Sequence of chain 1.C:
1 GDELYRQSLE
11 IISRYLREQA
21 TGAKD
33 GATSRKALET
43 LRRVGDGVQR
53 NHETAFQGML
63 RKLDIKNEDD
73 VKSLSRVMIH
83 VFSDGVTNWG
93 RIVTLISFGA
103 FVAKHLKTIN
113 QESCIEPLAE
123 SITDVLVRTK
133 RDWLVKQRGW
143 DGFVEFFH

Binding-site contacts:
Ligand atom C33 contacts residue ARG93 of chain 1.C at 4.0 Å.
Ligand atom C05 contacts residue PHE100 of chain 1.C at 3.7 Å (hydrophobic).
Ligand atom C29 contacts residue THR96 of chain 1.C at 3.7 Å.
Ligand atom C09 contacts residue THR96 of chain 1.C at 3.8 Å.
Ligand atom O28 contacts residue ARG93 of chain 1.C at 3.1 Å.
Ligand atom C08 contacts residue LEU97 of chain 1.C at 4.1 Å (hydrophobic).
Ligand atom C04 contacts residue PHE58 of chain 1.C at 3.5 Å (hydrophobic).
Ligand atom C07 contacts residue THR96 of chain 1.C at 4.1 Å.
Ligand atom C30 contacts residue HIS54 of chain 1.C at 3.4 Å.
Ligand atom C22 contacts residue MET80 of chain 1.C at 3.5 Å (hydrophobic).
Ligand atom C10 contacts residue VAL83 of chain 1.C at 3.6 Å (hydrophobic).
Ligand atom C16 contacts residue PHE100 of chain 1.C at 3.3 Å (hydrophobic).
Ligand atom CL1 contacts residue LEU76 of chain 1.C at 4.0 Å.
Ligand atom O24 contacts residue THR96 of chain 1.C at 3.8 Å.
Ligand atom C08 contacts residue THR96 of chain 1.C at 3.0 Å.
Ligand atom O24 contacts residue ARG93 of chain 1.C at 3.9 Å.
Ligand atom C14 contacts residue PHE100 of chain 1.C at 3.7 Å (hydrophobic).
Ligand atom C17 contacts residue GLY101 of chain 1.C at 3.2 Å.
Ligand atom C19 contacts residue VAL83 of chain 1.C at 3.6 Å (hydrophobic).
Ligand atom C18 contacts residue LEU97 of chain 1.C at 3.2 Å (hydrophobic).
Ligand atom C04 contacts residue PHE100 of chain 1.C at 3.6 Å (hydrophobic).
Ligand atom C18 contacts residue PHE100 of chain 1.C at 3.9 Å (hydrophobic).
Ligand atom C20 contacts residue VAL83 of chain 1.C at 3.2 Å (hydrophobic).
Ligand atom C19 contacts residue LEU97 of chain 1.C at 4.1 Å (hydrophobic).
Ligand atom C09 contacts residue LEU97 of chain 1.C at 4.1 Å (hydrophobic).
Ligand atom C03 contacts residue ALA57 of chain 1.C at 3.9 Å (hydrophobic).
Ligand atom C17 contacts residue ILE124 of chain 1.C at 4.1 Å (hydrophobic).
Ligand atom C05 contacts residue PHE58 of chain 1.C at 3.4 Å (hydrophobic).
Ligand atom C14 contacts residue MET80 of chain 1.C at 3.8 Å (hydrophobic).
Ligand atom C03 contacts residue MET61 of chain 1.C at 3.6 Å (hydrophobic).
Ligand atom C20 contacts residue MET80 of chain 1.C at 3.5 Å (hydrophobic).
Ligand atom C22 contacts residue VAL79 of chain 1.C at 4.0 Å (hydrophobic).
Ligand atom O11 contacts residue VAL83 of chain 1.C at 3.0 Å.
Ligand atom C17 contacts residue LEU97 of chain 1.C at 3.2 Å (hydrophobic).
Ligand atom C16 contacts residue MET80 of chain 1.C at 4.1 Å (hydrophobic).
Ligand atom C03 contacts residue PHE58 of chain 1.C at 4.1 Å (hydrophobic).
Ligand atom C04 contacts residue MET61 of chain 1.C at 3.7 Å (hydrophobic).
Ligand atom C16 contacts residue LEU97 of chain 1.C at 3.7 Å (hydrophobic).
Ligand atom C17 contacts residue PHE100 of chain 1.C at 3.2 Å (hydrophobic).
Ligand atom C21 contacts residue MET80 of chain 1.C at 3.5 Å (hydrophobic).

A small-molecule ligand and the protein it binds are described below.
Small molecule (SMILES): Cc1cc(OCCCc2c(C(=O)NS(=O)(=O)c3ccccc3)[nH]c3ccccc23)cc(C)c1Cl